Binding-site contacts:
Ligand atom N7 contacts residue ILE464 of chain 1.A at 3.3 Å.
Ligand atom C5' contacts residue THR511 of chain 1.A at 3.6 Å.
Ligand atom O1A contacts residue THR511 of chain 1.A at 3.5 Å (h-bond).
Ligand atom C2' contacts residue THR511 of chain 1.A at 3.5 Å.
Ligand atom N6 contacts residue ILE464 of chain 1.A at 3.2 Å.
Ligand atom O2' contacts residue ASP652 of chain 1.A at 3.1 Å (salt-bridge).
Ligand atom O2A contacts residue THR507 of chain 1.A at 2.5 Å (h-bond).
Ligand atom O1B contacts residue SER510 of chain 1.A at 3.2 Å (h-bond).
Ligand atom O1A contacts residue GLY508 of chain 1.A at 3.5 Å.
Ligand atom O3G contacts residue LYS509 of chain 1.A at 3.4 Å.
Ligand atom O3G contacts residue SER510 of chain 1.A at 3.4 Å (h-bond).
Ligand atom PA contacts residue GLY508 of chain 1.A at 3.2 Å.
Ligand atom N3 contacts residue ASP652 of chain 1.A at 3.0 Å (salt-bridge).
Ligand atom O1G contacts residue THR505 of chain 1.A at 3.6 Å.
Ligand atom N7 contacts residue PHE630 of chain 1.A at 3.1 Å.
Ligand atom C2 contacts residue ASP652 of chain 1.A at 3.5 Å.
Ligand atom O1G contacts residue LYS509 of chain 1.A at 2.6 Å (salt-bridge).
Ligand atom PG contacts residue SER510 of chain 1.A at 3.2 Å.
Ligand atom O2A contacts residue ALA506 of chain 1.A at 3.2 Å.
Ligand atom O2B contacts residue ARG619 of chain 1.B at 3.3 Å (salt-bridge).
Ligand atom C5 contacts residue PHE630 of chain 1.A at 3.6 Å (hydrophobic).
Ligand atom PG contacts residue LYS509 of chain 1.A at 3.3 Å.
Ligand atom O5' contacts residue GLY508 of chain 1.A at 3.4 Å (h-bond).
Ligand atom O2A contacts residue LYS509 of chain 1.A at 3.5 Å (salt-bridge).
Ligand atom N1 contacts residue LYS649 of chain 1.A at 3.2 Å (salt-bridge).
Ligand atom PB contacts residue SER510 of chain 1.A at 3.6 Å.
Ligand atom C8 contacts residue PHE630 of chain 1.A at 3.4 Å (hydrophobic).
Ligand atom N3B contacts residue SER510 of chain 1.A at 2.7 Å (h-bond).
Ligand atom O1A contacts residue SER510 of chain 1.A at 3.1 Å (h-bond).
Ligand atom O2G contacts residue SER510 of chain 1.A at 2.6 Å (h-bond).
Ligand atom C5 contacts residue ILE464 of chain 1.A at 3.4 Å (hydrophobic).
Ligand atom N6 contacts residue PHE630 of chain 1.A at 3.6 Å.
Ligand atom N6 contacts residue ASP467 of chain 1.A at 3.2 Å.
Ligand atom O2A contacts residue GLY508 of chain 1.A at 2.5 Å (h-bond).
Ligand atom C8 contacts residue THR511 of chain 1.A at 3.6 Å.
Ligand atom O2G contacts residue LYS509 of chain 1.A at 3.3 Å.
Ligand atom C6 contacts residue ILE464 of chain 1.A at 3.4 Å (hydrophobic).
Ligand atom C2 contacts residue LEU650 of chain 1.A at 3.0 Å (hydrophobic).
Ligand atom O5' contacts residue ALA506 of chain 1.A at 3.4 Å.
Ligand atom O1G contacts residue ALA506 of chain 1.A at 3.3 Å (h-bond).

Sequence of chain 1.B:
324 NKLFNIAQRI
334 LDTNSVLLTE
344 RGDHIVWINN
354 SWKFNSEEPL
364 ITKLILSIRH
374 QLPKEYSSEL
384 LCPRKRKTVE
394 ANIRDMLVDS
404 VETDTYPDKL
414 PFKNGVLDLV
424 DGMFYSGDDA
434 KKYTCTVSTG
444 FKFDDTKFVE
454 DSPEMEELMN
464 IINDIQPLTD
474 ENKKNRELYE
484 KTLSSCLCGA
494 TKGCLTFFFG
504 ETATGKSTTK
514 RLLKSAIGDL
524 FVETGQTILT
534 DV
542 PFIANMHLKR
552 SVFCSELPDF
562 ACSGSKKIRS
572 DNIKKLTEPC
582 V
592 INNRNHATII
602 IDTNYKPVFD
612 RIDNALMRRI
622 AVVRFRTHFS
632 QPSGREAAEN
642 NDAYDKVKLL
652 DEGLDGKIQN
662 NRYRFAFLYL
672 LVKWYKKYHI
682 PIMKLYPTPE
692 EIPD

This protein binds this small molecule.
Small molecule (SMILES): Nc1ncnc2c1ncn2[C@@H]1O[C@H](CO[P](=O)(O)O[P](=O)(O)NP(=O)(O)O)[C@@H](O)[C@H]1O

Sequence of chain 1.A:
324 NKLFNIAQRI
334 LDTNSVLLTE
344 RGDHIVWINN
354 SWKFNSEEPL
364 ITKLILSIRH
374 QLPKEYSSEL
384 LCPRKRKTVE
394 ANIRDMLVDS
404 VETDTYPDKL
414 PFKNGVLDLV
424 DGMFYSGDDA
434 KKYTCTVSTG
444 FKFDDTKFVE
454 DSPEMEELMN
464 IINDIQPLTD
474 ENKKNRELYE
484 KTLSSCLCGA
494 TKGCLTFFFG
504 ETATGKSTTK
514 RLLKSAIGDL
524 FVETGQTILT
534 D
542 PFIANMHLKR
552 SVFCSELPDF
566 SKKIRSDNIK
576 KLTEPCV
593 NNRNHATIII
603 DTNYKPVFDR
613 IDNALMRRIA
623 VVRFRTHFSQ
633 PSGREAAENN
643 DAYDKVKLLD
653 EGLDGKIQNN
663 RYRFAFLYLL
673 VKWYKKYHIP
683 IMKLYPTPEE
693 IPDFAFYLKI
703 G